Binding-site contacts:
Ligand atom NH2 contacts residue ASP228 of chain 39.C at 2.4 Å (salt-bridge).
Ligand atom CD2 contacts residue ARG43 of chain 39.C at 3.7 Å.
Ligand atom C contacts residue ARG49 of chain 39.C at 3.5 Å.
Ligand atom CA contacts residue ILE54 of chain 39.C at 3.7 Å (hydrophobic).
Ligand atom CG2 contacts residue ALA42 of chain 39.C at 3.7 Å (hydrophobic).
Ligand atom CG2 contacts residue MET259 of chain 39.C at 3.7 Å (hydrophobic).
Ligand atom O contacts residue ILE54 of chain 39.C at 3.4 Å.
Ligand atom NH1 contacts residue ARG50 of chain 39.C at 3.7 Å.
Ligand atom N contacts residue ARG49 of chain 39.C at 3.5 Å (salt-bridge).
Ligand atom CB contacts residue ARG49 of chain 39.C at 3.7 Å.
Ligand atom N contacts residue ASP258 of chain 39.C at 3.7 Å.
Ligand atom CB contacts residue ARG49 of chain 39.C at 3.6 Å.
Ligand atom CZ contacts residue ASP228 of chain 39.C at 3.2 Å.
Ligand atom CD contacts residue ASP53 of chain 39.C at 3.3 Å.
Ligand atom C contacts residue ILE54 of chain 39.C at 3.7 Å (hydrophobic).
Ligand atom NE contacts residue ASP53 of chain 39.C at 3.6 Å (salt-bridge).
Ligand atom NH1 contacts residue THR246 of chain 39.C at 3.5 Å.
Ligand atom O contacts residue ARG43 of chain 39.C at 3.3 Å (salt-bridge).
Ligand atom NH1 contacts residue ASP228 of chain 39.C at 3.2 Å (salt-bridge).
Ligand atom N contacts residue ARG49 of chain 39.C at 3.7 Å.
Ligand atom CA contacts residue ARG49 of chain 39.C at 3.7 Å.
Ligand atom O contacts residue ARG43 of chain 39.C at 2.9 Å (salt-bridge).
Ligand atom CD1 contacts residue PRO57 of chain 39.C at 3.6 Å (hydrophobic).
Ligand atom CB contacts residue ILE39 of chain 39.C at 3.7 Å (hydrophobic).
Ligand atom N contacts residue ASP258 of chain 39.C at 3.3 Å (salt-bridge).
Ligand atom N contacts residue ASP258 of chain 39.C at 2.9 Å (salt-bridge).
Ligand atom N contacts residue ASP258 of chain 39.C at 3.2 Å (salt-bridge).
Ligand atom O contacts residue ARG50 of chain 39.C at 3.7 Å.
Ligand atom C contacts residue ILE39 of chain 39.C at 3.6 Å (hydrophobic).
Ligand atom NH2 contacts residue THR246 of chain 39.C at 2.8 Å (h-bond).
Ligand atom CB contacts residue ASP258 of chain 39.C at 3.7 Å.
Ligand atom CB contacts residue MET259 of chain 39.C at 3.5 Å (hydrophobic).
Ligand atom O contacts residue ARG49 of chain 39.C at 3.0 Å (salt-bridge).
Ligand atom O contacts residue ILE39 of chain 39.C at 3.5 Å.
Ligand atom C contacts residue ASP258 of chain 39.C at 3.7 Å.
Ligand atom CA contacts residue ASP258 of chain 39.C at 3.3 Å.
Ligand atom NH1 contacts residue ILE51 of chain 39.C at 3.5 Å (h-bond).
Ligand atom N contacts residue ARG49 of chain 39.C at 3.5 Å (salt-bridge).
Ligand atom OG1 contacts residue MET259 of chain 39.C at 2.6 Å (h-bond).
Ligand atom OG1 contacts residue ASP258 of chain 39.C at 3.5 Å.

The protein below binds the small molecule below.
Small molecule (SMILES): CC(C)C[C@H](NC(=O)CN)C(=O)N[C@H](C(=O)N[C@H](C(=O)NCC(=O)N[C@@H](CO)C(=O)N[C@@H](CC(C)C)C(=O)N[C@@H](CCCN=C(N)N)C(=O)NCC=O)C(C)C)[C@@H](C)O

Sequence of chain 39.C:
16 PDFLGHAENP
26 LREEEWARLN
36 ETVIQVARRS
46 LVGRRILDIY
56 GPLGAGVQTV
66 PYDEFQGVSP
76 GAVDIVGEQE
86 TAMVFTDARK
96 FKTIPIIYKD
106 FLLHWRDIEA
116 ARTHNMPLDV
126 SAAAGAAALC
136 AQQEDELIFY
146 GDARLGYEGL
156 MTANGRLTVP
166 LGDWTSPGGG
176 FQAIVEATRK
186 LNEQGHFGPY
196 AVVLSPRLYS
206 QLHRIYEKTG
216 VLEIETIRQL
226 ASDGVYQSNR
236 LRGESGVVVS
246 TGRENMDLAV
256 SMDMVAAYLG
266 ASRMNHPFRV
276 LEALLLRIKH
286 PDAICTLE